Sequence of chain 1.A:
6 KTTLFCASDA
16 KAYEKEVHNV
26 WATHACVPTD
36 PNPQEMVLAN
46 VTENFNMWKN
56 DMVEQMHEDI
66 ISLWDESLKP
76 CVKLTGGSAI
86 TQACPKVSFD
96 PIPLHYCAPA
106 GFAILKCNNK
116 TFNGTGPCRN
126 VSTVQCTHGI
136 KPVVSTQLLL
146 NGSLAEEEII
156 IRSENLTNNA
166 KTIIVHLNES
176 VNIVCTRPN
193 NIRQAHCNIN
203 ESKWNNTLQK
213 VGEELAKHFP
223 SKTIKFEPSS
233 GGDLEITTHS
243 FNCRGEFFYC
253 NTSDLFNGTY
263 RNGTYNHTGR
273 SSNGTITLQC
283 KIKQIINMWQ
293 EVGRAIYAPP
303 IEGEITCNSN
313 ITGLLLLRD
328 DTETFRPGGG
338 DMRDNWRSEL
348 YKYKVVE

A protein and the small-molecule ligand that binds it are described below.
Small molecule (SMILES): CC(=O)N[C@@H]1[C@@H](O)[C@H](O)[C@@H](CO)O[C@H]1O

Binding-site contacts:
Ligand atom N2 contacts residue ASN253 of chain 1.A at 3.0 Å (h-bond).
Ligand atom O6 contacts residue ASN253 of chain 1.A at 4.4 Å.
Ligand atom C2 contacts residue SER255 of chain 1.A at 4.4 Å.
Ligand atom O5 contacts residue SER255 of chain 1.A at 3.8 Å.
Ligand atom C1 contacts residue ASN253 of chain 1.A at 1.4 Å.
Ligand atom C3 contacts residue SER255 of chain 1.A at 4.3 Å.
Ligand atom C4 contacts residue ASN253 of chain 1.A at 4.2 Å.
Ligand atom O5 contacts residue ASN253 of chain 1.A at 2.3 Å (h-bond).
Ligand atom O7 contacts residue ASN253 of chain 1.A at 3.9 Å.
Ligand atom C8 contacts residue LEU236 of chain 1.A at 3.8 Å (hydrophobic).
Ligand atom C2 contacts residue ASN253 of chain 1.A at 2.5 Å.
Ligand atom C5 contacts residue ASN253 of chain 1.A at 3.6 Å.
Ligand atom C8 contacts residue THR240 of chain 1.A at 3.6 Å.
Ligand atom C7 contacts residue ASN253 of chain 1.A at 3.6 Å.
Ligand atom C7 contacts residue THR240 of chain 1.A at 4.4 Å.
Ligand atom C1 contacts residue SER255 of chain 1.A at 3.5 Å.
Ligand atom C3 contacts residue ASN253 of chain 1.A at 3.8 Å.
Ligand atom C8 contacts residue THR239 of chain 1.A at 3.2 Å.
Ligand atom C5 contacts residue SER255 of chain 1.A at 3.6 Å.
Ligand atom O7 contacts residue LEU236 of chain 1.A at 4.3 Å.
Ligand atom C4 contacts residue SER255 of chain 1.A at 4.5 Å.